Binding-site contacts:
Ligand atom C2 contacts residue ASN127 of chain 2.A at 2.5 Å.
Ligand atom C6 contacts residue ARG249 of chain 2.A at 4.5 Å.
Ligand atom C8 contacts residue GLN126 of chain 2.A at 4.1 Å.
Ligand atom O5 contacts residue ASN127 of chain 2.A at 2.3 Å (h-bond).
Ligand atom O7 contacts residue ASN127 of chain 2.A at 3.3 Å (h-bond).
Ligand atom C7 contacts residue ASN127 of chain 2.A at 3.4 Å.
Ligand atom C1 contacts residue ASN127 of chain 2.A at 1.4 Å.
Ligand atom N2 contacts residue GLN126 of chain 2.A at 4.3 Å.
Ligand atom N2 contacts residue ASN127 of chain 2.A at 3.0 Å (h-bond).
Ligand atom O5 contacts residue ARG249 of chain 2.A at 4.0 Å.
Ligand atom C5 contacts residue ASN127 of chain 2.A at 3.6 Å.
Ligand atom C7 contacts residue GLN126 of chain 2.A at 4.5 Å.
Ligand atom C4 contacts residue ASN127 of chain 2.A at 4.2 Å.
Ligand atom C5 contacts residue ARG249 of chain 2.A at 4.1 Å.
Ligand atom C1 contacts residue ARG249 of chain 2.A at 4.1 Å.
Ligand atom C3 contacts residue ASN127 of chain 2.A at 3.8 Å.

Sequence of chain 2.A:
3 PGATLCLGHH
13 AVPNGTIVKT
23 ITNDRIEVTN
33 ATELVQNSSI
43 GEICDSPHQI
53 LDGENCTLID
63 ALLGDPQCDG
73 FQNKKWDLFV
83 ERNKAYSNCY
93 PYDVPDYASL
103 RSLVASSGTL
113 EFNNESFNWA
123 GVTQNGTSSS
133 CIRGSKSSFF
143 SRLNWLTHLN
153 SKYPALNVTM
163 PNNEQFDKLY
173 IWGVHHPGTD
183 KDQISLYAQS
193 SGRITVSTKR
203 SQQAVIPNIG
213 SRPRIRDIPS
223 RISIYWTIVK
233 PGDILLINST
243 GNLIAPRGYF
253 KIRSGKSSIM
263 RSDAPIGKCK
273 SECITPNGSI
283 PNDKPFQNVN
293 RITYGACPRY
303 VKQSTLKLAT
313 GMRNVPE

The protein below binds the small molecule below.
Small molecule (SMILES): CC(=O)N[C@@H]1[C@@H](O)[C@H](O)[C@@H](CO)O[C@H]1O